Binding-site contacts:
Ligand atom CD contacts residue LEU128 of chain 1.B at 3.7 Å (hydrophobic).
Ligand atom NE contacts residue LEU128 of chain 1.B at 3.9 Å.
Ligand atom NE contacts residue VAL233 of chain 1.B at 3.9 Å.
Ligand atom CZ contacts residue ASP235 of chain 1.B at 3.2 Å.
Ligand atom NH2 contacts residue ASP234 of chain 1.B at 3.5 Å.
Ligand atom CB contacts residue VAL1 of chain 1.P at 2.8 Å (hydrophobic).
Ligand atom CA contacts residue VAL1 of chain 1.P at 2.4 Å (hydrophobic).
Ligand atom NH2 contacts residue VAL233 of chain 1.B at 2.5 Å (h-bond).
Ligand atom N contacts residue THR165 of chain 1.B at 3.7 Å.
Ligand atom C contacts residue VAL1 of chain 1.P at 1.3 Å (hydrophobic).
Ligand atom NH1 contacts residue THR165 of chain 1.B at 2.7 Å (h-bond).
Ligand atom CZ contacts residue LEU128 of chain 1.B at 4.2 Å (hydrophobic).
Ligand atom NH2 contacts residue MET238 of chain 1.B at 4.0 Å.
Ligand atom NH1 contacts residue PHE160 of chain 1.B at 3.7 Å.
Ligand atom CZ contacts residue PHE160 of chain 1.B at 3.7 Å (hydrophobic).
Ligand atom CG contacts residue TYR232 of chain 1.B at 3.8 Å (hydrophobic).
Ligand atom N contacts residue VAL1 of chain 1.P at 3.8 Å.
Ligand atom C contacts residue LEU128 of chain 1.B at 3.8 Å (hydrophobic).
Ligand atom NH2 contacts residue ASP235 of chain 1.B at 2.9 Å (salt-bridge).
Ligand atom CB contacts residue TYR232 of chain 1.B at 3.2 Å (hydrophobic).
Ligand atom NH1 contacts residue LEU128 of chain 1.B at 4.2 Å.
Ligand atom CZ contacts residue THR165 of chain 1.B at 3.8 Å.
Ligand atom N contacts residue GLU169 of chain 1.B at 2.7 Å (salt-bridge).
Ligand atom CA contacts residue GLU169 of chain 1.B at 3.5 Å.
Ligand atom CD contacts residue THR165 of chain 1.B at 3.7 Å.
Ligand atom O contacts residue LEU128 of chain 1.B at 2.7 Å (h-bond).
Ligand atom CZ contacts residue VAL233 of chain 1.B at 3.6 Å (hydrophobic).
Ligand atom O contacts residue ILE127 of chain 1.B at 3.3 Å.
Ligand atom CG contacts residue HIS168 of chain 1.B at 3.5 Å.
Ligand atom O contacts residue VAL1 of chain 1.P at 2.3 Å (h-bond).
Ligand atom N contacts residue LEU128 of chain 1.B at 3.8 Å.
Ligand atom NH1 contacts residue ASP235 of chain 1.B at 2.7 Å (salt-bridge).
Ligand atom CA contacts residue GLY129 of chain 1.B at 4.2 Å.
Ligand atom NE contacts residue THR165 of chain 1.B at 4.2 Å.
Ligand atom O contacts residue GLY129 of chain 1.B at 3.5 Å (h-bond).
Ligand atom CA contacts residue TYR232 of chain 1.B at 3.8 Å (hydrophobic).
Ligand atom NH1 contacts residue ARG164 of chain 1.B at 3.6 Å.
Ligand atom N contacts residue GLY129 of chain 1.B at 3.5 Å (h-bond).
Ligand atom NH2 contacts residue PHE160 of chain 1.B at 3.6 Å.
Ligand atom CB contacts residue HIS168 of chain 1.B at 4.2 Å.

The protein below binds the small molecule below.
Small molecule (SMILES): NC(=[NH2+])NCCC[C@H](N)C(=O)O

Sequence of chain 1.B:
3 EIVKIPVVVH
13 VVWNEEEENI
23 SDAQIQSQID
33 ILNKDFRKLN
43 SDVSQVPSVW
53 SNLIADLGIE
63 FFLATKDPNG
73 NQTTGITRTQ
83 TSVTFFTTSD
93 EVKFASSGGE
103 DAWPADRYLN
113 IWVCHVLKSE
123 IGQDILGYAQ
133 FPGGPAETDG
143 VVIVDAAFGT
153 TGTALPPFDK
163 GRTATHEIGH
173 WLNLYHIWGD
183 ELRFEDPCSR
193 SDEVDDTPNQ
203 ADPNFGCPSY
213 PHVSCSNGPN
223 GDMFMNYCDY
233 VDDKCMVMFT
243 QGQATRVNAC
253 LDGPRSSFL